The small molecule below binds the protein below.
Small molecule (SMILES): C[C@]12CCc3c(ccc4cc(O)ccc34)[C@@H]1CCC2=O

Sequence of chain 1.B:
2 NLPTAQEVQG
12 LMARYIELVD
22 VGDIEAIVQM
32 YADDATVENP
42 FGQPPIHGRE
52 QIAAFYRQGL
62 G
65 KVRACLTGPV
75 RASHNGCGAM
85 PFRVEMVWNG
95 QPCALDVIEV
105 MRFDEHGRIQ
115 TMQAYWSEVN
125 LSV

Binding-site contacts:
Ligand atom O1 contacts residue TYR57 of chain 1.B at 4.2 Å.
Ligand atom C11 contacts residue TRP120 of chain 1.B at 4.1 Å (hydrophobic).
Ligand atom C6 contacts residue TYR57 of chain 1.B at 4.1 Å (hydrophobic).
Ligand atom C1 contacts residue GLU103 of chain 1.B at 3.1 Å.
Ligand atom C26 contacts residue MET90 of chain 1.B at 3.8 Å (hydrophobic).
Ligand atom C3 contacts residue ASN40 of chain 1.B at 3.7 Å.
Ligand atom C2 contacts residue GLU103 of chain 1.B at 2.9 Å.
Ligand atom O1 contacts residue TYR16 of chain 1.B at 2.4 Å (h-bond).
Ligand atom C1 contacts residue PHE86 of chain 1.B at 4.0 Å (hydrophobic).
Ligand atom C24 contacts residue TRP120 of chain 1.B at 4.2 Å (hydrophobic).
Ligand atom C5 contacts residue PHE56 of chain 1.B at 4.4 Å (hydrophobic).
Ligand atom C24 contacts residue LEU99 of chain 1.B at 4.2 Å (hydrophobic).
Ligand atom C13 contacts residue VAL88 of chain 1.B at 4.4 Å (hydrophobic).
Ligand atom O1 contacts residue GLU103 of chain 1.B at 2.4 Å (salt-bridge).
Ligand atom C27 contacts residue PHE56 of chain 1.B at 4.2 Å (hydrophobic).
Ligand atom C6 contacts residue VAL20 of chain 1.B at 4.0 Å (hydrophobic).
Ligand atom C25 contacts residue MET90 of chain 1.B at 3.5 Å (hydrophobic).
Ligand atom C18 contacts residue GLY60 of chain 1.B at 3.8 Å.
Ligand atom C1 contacts residue TYR16 of chain 1.B at 3.2 Å (hydrophobic).
Ligand atom C2 contacts residue PHE86 of chain 1.B at 4.0 Å (hydrophobic).
Ligand atom C1 contacts residue ASN40 of chain 1.B at 4.3 Å.
Ligand atom C11 contacts residue ASN40 of chain 1.B at 4.3 Å.
Ligand atom C5 contacts residue VAL20 of chain 1.B at 4.2 Å (hydrophobic).
Ligand atom C10 contacts residue TRP120 of chain 1.B at 3.9 Å (hydrophobic).
Ligand atom C11 contacts residue LEU99 of chain 1.B at 3.8 Å (hydrophobic).
Ligand atom O26 contacts residue MET90 of chain 1.B at 3.6 Å.
Ligand atom C19 contacts residue VAL88 of chain 1.B at 4.3 Å (hydrophobic).
Ligand atom C27 contacts residue GLY60 of chain 1.B at 3.9 Å.
Ligand atom O1 contacts residue MET116 of chain 1.B at 4.3 Å.
Ligand atom C4 contacts residue PHE56 of chain 1.B at 4.1 Å (hydrophobic).
Ligand atom C19 contacts residue LEU61 of chain 1.B at 4.3 Å (hydrophobic).
Ligand atom C3 contacts residue PHE56 of chain 1.B at 4.3 Å (hydrophobic).
Ligand atom C10 contacts residue ASN40 of chain 1.B at 3.7 Å.
Ligand atom C16 contacts residue LEU99 of chain 1.B at 4.4 Å (hydrophobic).
Ligand atom C3 contacts residue GLU103 of chain 1.B at 4.2 Å.
Ligand atom C2 contacts residue ASN40 of chain 1.B at 3.6 Å.
Ligand atom O1 contacts residue PHE86 of chain 1.B at 3.8 Å.
Ligand atom C6 contacts residue TYR16 of chain 1.B at 3.4 Å (hydrophobic).
Ligand atom C13 contacts residue PHE56 of chain 1.B at 4.2 Å (hydrophobic).
Ligand atom C4 contacts residue VAL88 of chain 1.B at 4.3 Å (hydrophobic).